The protein below binds the small molecule below.
Small molecule (SMILES): c1ccc(-c2ccccn2->[Ru](<-n2cc[nH]c2)<-n2ccccc2-c2ccccn2)nc1

Binding-site contacts:
Ligand atom C16 contacts residue HIS83 of chain 2.B at 3.5 Å.
Ligand atom C13 contacts residue ASP77 of chain 2.B at 3.3 Å.
Ligand atom C13 contacts residue ASP76 of chain 2.B at 4.1 Å.
Ligand atom C19 contacts residue LYS70 of chain 2.B at 3.6 Å.
Ligand atom C19 contacts residue LEU73 of chain 2.B at 4.5 Å (hydrophobic).
Ligand atom N2 contacts residue HIS83 of chain 2.B at 3.2 Å (h-bond).
Ligand atom C12 contacts residue ASP77 of chain 2.B at 3.9 Å.
Ligand atom C17 contacts residue LYS74 of chain 2.B at 3.9 Å.
Ligand atom C23 contacts residue HIS83 of chain 2.B at 3.6 Å.
Ligand atom N1 contacts residue HIS83 of chain 2.B at 4.1 Å.
Ligand atom N5 contacts residue HIS83 of chain 2.B at 3.2 Å (h-bond).
Ligand atom C14 contacts residue ASP76 of chain 2.B at 3.8 Å.
Ligand atom C15 contacts residue LEU73 of chain 2.B at 4.1 Å (hydrophobic).
Ligand atom N4 contacts residue LEU73 of chain 2.B at 4.3 Å.
Ligand atom C14 contacts residue LYS74 of chain 2.B at 3.6 Å.
Ligand atom C12 contacts residue VAL80 of chain 2.B at 4.1 Å (hydrophobic).
Ligand atom C18 contacts residue LEU73 of chain 2.B at 3.5 Å (hydrophobic).
Ligand atom N4 contacts residue HIS83 of chain 2.B at 2.9 Å (h-bond).
Ligand atom C13 contacts residue LYS74 of chain 2.B at 4.4 Å.
Ligand atom C20 contacts residue HIS83 of chain 2.B at 3.5 Å.
Ligand atom C14 contacts residue LEU73 of chain 2.B at 4.3 Å (hydrophobic).
Ligand atom C14 contacts residue ASP77 of chain 2.B at 3.7 Å.
Ligand atom C17 contacts residue LEU73 of chain 2.B at 3.6 Å (hydrophobic).
Ligand atom RU contacts residue HIS83 of chain 2.B at 2.1 Å.
Ligand atom C11 contacts residue HIS83 of chain 2.B at 3.6 Å.
Ligand atom C13 contacts residue VAL80 of chain 2.B at 4.0 Å (hydrophobic).
Ligand atom N3 contacts residue HIS83 of chain 2.B at 2.8 Å (h-bond).
Ligand atom C18 contacts residue LYS70 of chain 2.B at 3.5 Å.
Ligand atom C10 contacts residue HIS83 of chain 2.B at 3.3 Å.
Ligand atom C16 contacts residue LEU73 of chain 2.B at 3.8 Å (hydrophobic).
Ligand atom C21 contacts residue HIS83 of chain 2.B at 4.2 Å.
Ligand atom C17 contacts residue PRO75 of chain 2.B at 4.1 Å (hydrophobic).
Ligand atom C15 contacts residue HIS83 of chain 2.B at 3.5 Å.
Ligand atom C6 contacts residue HIS83 of chain 2.B at 4.4 Å.

Sequence of chain 2.B:
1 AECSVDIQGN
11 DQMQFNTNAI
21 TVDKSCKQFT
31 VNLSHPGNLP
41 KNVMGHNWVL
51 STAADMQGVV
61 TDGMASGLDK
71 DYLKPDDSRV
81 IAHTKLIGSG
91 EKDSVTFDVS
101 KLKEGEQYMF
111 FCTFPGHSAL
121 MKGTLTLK